The protein below binds the small molecule below.
Small molecule (SMILES): NCC(=O)O

Sequence of chain 1.A:
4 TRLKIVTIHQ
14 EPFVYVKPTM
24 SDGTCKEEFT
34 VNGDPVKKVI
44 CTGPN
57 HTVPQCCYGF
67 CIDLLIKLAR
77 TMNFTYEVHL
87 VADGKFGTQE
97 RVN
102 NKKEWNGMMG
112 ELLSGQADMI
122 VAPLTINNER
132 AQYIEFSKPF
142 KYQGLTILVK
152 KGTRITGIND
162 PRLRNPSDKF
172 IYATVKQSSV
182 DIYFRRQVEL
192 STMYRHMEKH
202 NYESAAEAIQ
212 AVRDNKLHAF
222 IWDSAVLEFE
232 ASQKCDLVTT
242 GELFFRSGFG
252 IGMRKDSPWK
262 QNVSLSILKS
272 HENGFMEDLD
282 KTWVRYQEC

Binding-site contacts:
Ligand atom N contacts residue PHE250 of chain 1.A at 3.6 Å.
Ligand atom O contacts residue PHE92 of chain 1.A at 3.6 Å.
Ligand atom O contacts residue THR126 of chain 1.A at 2.7 Å (h-bond).
Ligand atom O contacts residue LEU125 of chain 1.A at 3.5 Å.
Ligand atom O contacts residue PRO124 of chain 1.A at 3.7 Å.
Ligand atom N contacts residue PHE92 of chain 1.A at 4.2 Å.
Ligand atom OXT contacts residue ARG131 of chain 1.A at 2.9 Å (salt-bridge).
Ligand atom C contacts residue THR126 of chain 1.A at 3.8 Å.
Ligand atom C contacts residue ARG131 of chain 1.A at 3.5 Å.
Ligand atom O contacts residue SER180 of chain 1.A at 3.7 Å.
Ligand atom OXT contacts residue SER180 of chain 1.A at 2.8 Å (h-bond).
Ligand atom N contacts residue ASP224 of chain 1.A at 2.5 Å (salt-bridge).
Ligand atom N contacts residue PRO124 of chain 1.A at 3.0 Å (h-bond).
Ligand atom CA contacts residue THR126 of chain 1.A at 3.7 Å.
Ligand atom CA contacts residue SER180 of chain 1.A at 3.4 Å.
Ligand atom OXT contacts residue PHE92 of chain 1.A at 3.1 Å.
Ligand atom C contacts residue PHE92 of chain 1.A at 3.4 Å (hydrophobic).
Ligand atom C contacts residue PRO124 of chain 1.A at 4.1 Å (hydrophobic).
Ligand atom CA contacts residue ASP224 of chain 1.A at 3.4 Å.
Ligand atom O contacts residue ARG131 of chain 1.A at 2.8 Å (salt-bridge).
Ligand atom CA contacts residue TRP223 of chain 1.A at 3.8 Å (hydrophobic).
Ligand atom C contacts residue SER180 of chain 1.A at 3.2 Å.
Ligand atom CA contacts residue PHE92 of chain 1.A at 3.7 Å (hydrophobic).
Ligand atom OXT contacts residue SER179 of chain 1.A at 3.6 Å.
Ligand atom N contacts residue SER180 of chain 1.A at 3.8 Å.
Ligand atom N contacts residue THR126 of chain 1.A at 2.9 Å (h-bond).
Ligand atom CA contacts residue PRO124 of chain 1.A at 3.8 Å (hydrophobic).